Binding-site contacts:
Ligand atom O2A contacts residue THR248 of chain 3.A at 3.2 Å.
Ligand atom O4 contacts residue TYR266 of chain 3.A at 3.4 Å (h-bond).
Ligand atom O2 contacts residue VAL310 of chain 3.A at 3.5 Å.
Ligand atom O2 contacts residue TYR266 of chain 3.A at 3.0 Å (h-bond).
Ligand atom C3' contacts residue TYR192 of chain 3.A at 3.5 Å (hydrophobic).
Ligand atom O3' contacts residue NAD1 of chain 3.D at 2.9 Å (h-bond).
Ligand atom O1A contacts residue ARG337 of chain 3.A at 2.8 Å (salt-bridge).
Ligand atom N3 contacts residue TYR266 of chain 3.A at 3.5 Å.
Ligand atom O3C contacts residue GLU339 of chain 3.A at 2.7 Å (salt-bridge).
Ligand atom O2C contacts residue TYR266 of chain 3.A at 3.4 Å.
Ligand atom O5C contacts residue ARG337 of chain 3.A at 3.6 Å.
Ligand atom O3C contacts residue GLN271 of chain 3.A at 3.3 Å.
Ligand atom N1 contacts residue TYR266 of chain 3.A at 3.5 Å.
Ligand atom C3C contacts residue GLU339 of chain 3.A at 3.5 Å.
Ligand atom C4 contacts residue THR264 of chain 3.A at 3.5 Å.
Ligand atom O3' contacts residue ARG111 of chain 3.A at 2.7 Å (salt-bridge).
Ligand atom O4' contacts residue ALA155 of chain 3.A at 3.2 Å.
Ligand atom O2A contacts residue ALA249 of chain 3.A at 2.7 Å (h-bond).
Ligand atom O1B contacts residue ARG337 of chain 3.A at 2.8 Å (salt-bridge).
Ligand atom C4' contacts residue NAD1 of chain 3.D at 3.4 Å.
Ligand atom O4 contacts residue THR264 of chain 3.A at 2.9 Å (h-bond).
Ligand atom O5' contacts residue VAL221 of chain 3.A at 3.6 Å.
Ligand atom N3 contacts residue THR264 of chain 3.A at 2.8 Å (h-bond).
Ligand atom O2C contacts residue GLU339 of chain 3.A at 2.7 Å (salt-bridge).
Ligand atom O2C contacts residue ARG337 of chain 3.A at 3.5 Å.
Ligand atom C4' contacts residue TYR192 of chain 3.A at 3.6 Å (hydrophobic).
Ligand atom O3' contacts residue TYR192 of chain 3.A at 3.0 Å (h-bond).
Ligand atom O6' contacts residue MET156 of chain 3.A at 3.5 Å (h-bond).
Ligand atom C5 contacts residue TYR266 of chain 3.A at 3.6 Å (hydrophobic).
Ligand atom O4' contacts residue TYR192 of chain 3.A at 2.6 Å (h-bond).
Ligand atom C6' contacts residue GLN219 of chain 3.A at 3.4 Å.
Ligand atom O4C contacts residue VAL310 of chain 3.A at 3.6 Å.
Ligand atom O4 contacts residue ARG252 of chain 3.A at 2.8 Å (salt-bridge).
Ligand atom C2 contacts residue TYR266 of chain 3.A at 3.3 Å (hydrophobic).
Ligand atom C4 contacts residue TYR266 of chain 3.A at 3.3 Å (hydrophobic).
Ligand atom C3' contacts residue ARG111 of chain 3.A at 3.4 Å.
Ligand atom O2' contacts residue ARG111 of chain 3.A at 3.0 Å (salt-bridge).
Ligand atom O6' contacts residue GLY157 of chain 3.A at 3.2 Å (h-bond).
Ligand atom O3C contacts residue ARG273 of chain 3.A at 3.4 Å (salt-bridge).
Ligand atom C4 contacts residue ARG252 of chain 3.A at 3.6 Å.

Sequence of chain 3.A:
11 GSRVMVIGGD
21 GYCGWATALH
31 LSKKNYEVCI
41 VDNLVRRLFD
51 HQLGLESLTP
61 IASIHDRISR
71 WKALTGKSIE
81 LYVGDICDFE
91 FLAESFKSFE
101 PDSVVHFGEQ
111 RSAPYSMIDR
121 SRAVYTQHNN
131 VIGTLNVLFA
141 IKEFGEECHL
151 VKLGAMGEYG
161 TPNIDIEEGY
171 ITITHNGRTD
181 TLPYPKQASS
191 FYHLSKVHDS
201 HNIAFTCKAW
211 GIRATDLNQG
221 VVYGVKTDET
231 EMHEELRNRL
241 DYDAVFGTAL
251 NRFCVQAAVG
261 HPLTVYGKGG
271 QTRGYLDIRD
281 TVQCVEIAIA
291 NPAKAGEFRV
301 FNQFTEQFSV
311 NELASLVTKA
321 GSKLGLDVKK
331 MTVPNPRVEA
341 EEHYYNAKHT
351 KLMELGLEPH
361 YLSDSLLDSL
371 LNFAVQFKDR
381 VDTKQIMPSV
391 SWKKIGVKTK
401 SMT

A protein and the small-molecule ligand that binds it are described below.
Small molecule (SMILES): O=c1ccn([C@@H]2O[C@H](CO[P](=O)(O)O[P](=O)(O)O[C@H]3O[C@H](CO)[C@@H](O)[C@H](O)[C@H]3O)[C@@H](O)[C@H]2O)c(=O)[nH]1